Binding-site contacts:
Ligand atom C40 contacts residue ARG318 of chain 1.B at 3.9 Å.
Ligand atom O06 contacts residue LEU273 of chain 1.B at 3.6 Å.
Ligand atom C16 contacts residue THR274 of chain 1.B at 3.9 Å.
Ligand atom O06 contacts residue LEU215 of chain 1.B at 3.9 Å.
Ligand atom C23 contacts residue GLN279 of chain 1.B at 3.9 Å.
Ligand atom C19 contacts residue THR274 of chain 1.B at 3.2 Å.
Ligand atom C32 contacts residue HIS227 of chain 1.B at 3.2 Å.
Ligand atom C44 contacts residue GLY360 of chain 1.B at 3.5 Å.
Ligand atom C32 contacts residue VAL23 of chain 1.B at 3.6 Å (hydrophobic).
Ligand atom C39 contacts residue ALA231 of chain 1.B at 3.8 Å (hydrophobic).
Ligand atom C35 contacts residue GLU22 of chain 1.B at 3.7 Å.
Ligand atom C07 contacts residue HIS227 of chain 1.B at 3.7 Å.
Ligand atom C14 contacts residue LEU215 of chain 1.B at 3.9 Å (hydrophobic).
Ligand atom C36 contacts residue ASP26 of chain 1.B at 3.2 Å.
Ligand atom C42 contacts residue VAL23 of chain 1.B at 3.9 Å (hydrophobic).
Ligand atom C16 contacts residue PRO272 of chain 1.B at 3.4 Å (hydrophobic).
Ligand atom C33 contacts residue GLU22 of chain 1.B at 3.9 Å.
Ligand atom C47 contacts residue ARG276 of chain 1.B at 3.8 Å.
Ligand atom C44 contacts residue LEU361 of chain 1.B at 3.4 Å (hydrophobic).
Ligand atom O07 contacts residue THR274 of chain 1.B at 3.8 Å.
Ligand atom C13 contacts residue PHE270 of chain 1.B at 4.0 Å (hydrophobic).
Ligand atom C30 contacts residue HIS227 of chain 1.B at 3.6 Å.
Ligand atom C06 contacts residue HIS227 of chain 1.B at 3.8 Å.
Ligand atom C08 contacts residue ASP224 of chain 1.B at 3.7 Å.
Ligand atom O01 contacts residue ARG276 of chain 1.B at 3.7 Å.
Ligand atom O03 contacts residue ARG276 of chain 1.B at 4.0 Å.
Ligand atom C34 contacts residue GLU22 of chain 1.B at 3.3 Å.
Ligand atom C07 contacts residue ASP224 of chain 1.B at 3.3 Å.
Ligand atom O07 contacts residue GLN279 of chain 1.B at 3.5 Å.
Ligand atom C35 contacts residue ASP26 of chain 1.B at 3.6 Å.
Ligand atom C33 contacts residue VAL23 of chain 1.B at 3.9 Å (hydrophobic).
Ligand atom C41 contacts residue GLU27 of chain 1.B at 3.4 Å.
Ligand atom O06 contacts residue THR274 of chain 1.B at 3.4 Å (h-bond).
Ligand atom O10 contacts residue GLN279 of chain 1.B at 3.5 Å (h-bond).
Ligand atom C39 contacts residue PHE270 of chain 1.B at 3.9 Å (hydrophobic).
Ligand atom O13 contacts residue ARG359 of chain 1.B at 3.4 Å (salt-bridge).
Ligand atom O14 contacts residue HIS227 of chain 1.B at 3.2 Å.
Ligand atom O05 contacts residue LEU361 of chain 1.B at 3.9 Å.
Ligand atom O05 contacts residue PHE270 of chain 1.B at 3.7 Å.
Ligand atom C15 contacts residue PRO272 of chain 1.B at 3.6 Å (hydrophobic).

This protein binds this small molecule.
Small molecule (SMILES): CC(=O)O[C@H]1C(=O)[C@@]2(C)[C@H]([C@H](OC(=O)c3ccccc3)[C@]3(O)C[C@H](OC(=O)[C@H](O)[C@@H](NC(=O)c4ccccc4)c4ccccc4)C(C)=C1C3(C)C)[C@]1(OC(C)=O)CO[C@@H]1C[C@@H]2O

Sequence of chain 1.B:
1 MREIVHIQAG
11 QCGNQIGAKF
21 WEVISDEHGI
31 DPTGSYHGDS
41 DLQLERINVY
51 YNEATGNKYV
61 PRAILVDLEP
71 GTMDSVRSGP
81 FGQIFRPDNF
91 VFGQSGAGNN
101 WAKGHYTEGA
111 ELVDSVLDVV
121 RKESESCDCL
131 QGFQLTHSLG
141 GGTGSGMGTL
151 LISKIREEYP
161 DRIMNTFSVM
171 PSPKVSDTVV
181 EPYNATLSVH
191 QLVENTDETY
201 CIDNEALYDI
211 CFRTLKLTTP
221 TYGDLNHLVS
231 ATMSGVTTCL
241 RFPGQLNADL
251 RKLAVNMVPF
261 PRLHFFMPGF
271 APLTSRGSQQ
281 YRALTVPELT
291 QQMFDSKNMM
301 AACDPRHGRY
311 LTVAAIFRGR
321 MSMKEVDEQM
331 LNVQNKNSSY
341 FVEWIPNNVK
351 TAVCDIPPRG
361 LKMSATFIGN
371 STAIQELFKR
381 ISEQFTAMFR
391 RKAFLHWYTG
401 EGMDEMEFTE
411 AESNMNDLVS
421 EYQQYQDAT